Sequence of chain 1.A:
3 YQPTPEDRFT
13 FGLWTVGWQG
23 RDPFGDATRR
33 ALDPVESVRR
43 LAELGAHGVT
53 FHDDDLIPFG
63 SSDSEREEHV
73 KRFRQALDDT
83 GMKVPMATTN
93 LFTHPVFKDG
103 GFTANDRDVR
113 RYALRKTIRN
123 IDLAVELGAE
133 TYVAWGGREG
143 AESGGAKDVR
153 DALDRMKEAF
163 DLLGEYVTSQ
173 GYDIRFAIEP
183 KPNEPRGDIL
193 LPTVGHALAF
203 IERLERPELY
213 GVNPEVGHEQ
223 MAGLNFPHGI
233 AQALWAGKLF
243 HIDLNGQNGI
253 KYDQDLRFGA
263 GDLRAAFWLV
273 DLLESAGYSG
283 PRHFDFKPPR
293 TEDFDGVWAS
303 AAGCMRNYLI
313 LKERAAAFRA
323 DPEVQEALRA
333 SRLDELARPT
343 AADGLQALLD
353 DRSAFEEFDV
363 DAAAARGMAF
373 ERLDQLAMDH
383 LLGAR

A protein and the small-molecule ligand that binds it are described below.
Small molecule (SMILES): O=C(O)[C@@H]1CCCN1

Binding-site contacts:
Ligand atom OXT contacts residue SER281 of chain 1.A at 2.9 Å (h-bond).
Ligand atom CG contacts residue ALA278 of chain 1.A at 3.4 Å (hydrophobic).
Ligand atom N contacts residue GLY279 of chain 1.A at 4.4 Å.
Ligand atom CA contacts residue GLY279 of chain 1.A at 4.2 Å.
Ligand atom O contacts residue SER281 of chain 1.A at 2.6 Å (h-bond).
Ligand atom C contacts residue TYR280 of chain 1.A at 4.1 Å (hydrophobic).
Ligand atom CB contacts residue LEU236 of chain 1.A at 3.9 Å (hydrophobic).
Ligand atom C contacts residue GLY279 of chain 1.A at 3.6 Å.
Ligand atom CB contacts residue ALA278 of chain 1.A at 3.8 Å (hydrophobic).
Ligand atom OXT contacts residue TYR280 of chain 1.A at 3.5 Å.
Ligand atom CG contacts residue LEU236 of chain 1.A at 4.3 Å (hydrophobic).
Ligand atom C contacts residue SER281 of chain 1.A at 3.4 Å.
Ligand atom CB contacts residue GLY279 of chain 1.A at 3.8 Å.
Ligand atom OXT contacts residue GLY279 of chain 1.A at 3.8 Å.
Ligand atom O contacts residue GLY279 of chain 1.A at 3.6 Å (h-bond).
Ligand atom CB contacts residue TYR280 of chain 1.A at 4.0 Å (hydrophobic).
Ligand atom CD contacts residue GLY279 of chain 1.A at 4.5 Å.
Ligand atom CD contacts residue ALA278 of chain 1.A at 3.8 Å (hydrophobic).
Ligand atom OXT contacts residue GLY282 of chain 1.A at 4.3 Å.